Sequence of chain 56.D:
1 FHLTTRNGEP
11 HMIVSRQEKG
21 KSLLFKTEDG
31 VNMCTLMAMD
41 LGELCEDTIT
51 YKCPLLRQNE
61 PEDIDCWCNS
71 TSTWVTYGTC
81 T

The small molecule below binds the protein below.
Small molecule (SMILES): OC[C@H]1O[C@@H](O)[C@@H](O)[C@@H](O)[C@@H]1O

Binding-site contacts:
Ligand atom O4 contacts residue BMA1 of chain 56.V at 4.0 Å.
Ligand atom C4 contacts residue BMA1 of chain 56.V at 3.6 Å.
Ligand atom C3 contacts residue NAG1 of chain 56.T at 4.1 Å.
Ligand atom C2 contacts residue NAG1 of chain 56.T at 2.9 Å.
Ligand atom O6 contacts residue NAG1 of chain 56.T at 4.5 Å.
Ligand atom O2 contacts residue NAG1 of chain 56.T at 3.4 Å (h-bond).
Ligand atom C2 contacts residue HIS2 of chain 56.D at 4.5 Å.
Ligand atom C5 contacts residue NAG1 of chain 56.T at 3.8 Å.
Ligand atom O2 contacts residue HIS2 of chain 56.D at 3.4 Å (h-bond).
Ligand atom O5 contacts residue NAG1 of chain 56.T at 2.5 Å (h-bond).
Ligand atom C1 contacts residue NAG1 of chain 56.T at 1.7 Å.
Ligand atom O2 contacts residue BMA1 of chain 56.V at 3.0 Å (h-bond).
Ligand atom O3 contacts residue BMA1 of chain 56.V at 1.1 Å.
Ligand atom C3 contacts residue BMA1 of chain 56.V at 2.5 Å.
Ligand atom C2 contacts residue BMA1 of chain 56.V at 3.2 Å.